Sequence of chain 1.B:
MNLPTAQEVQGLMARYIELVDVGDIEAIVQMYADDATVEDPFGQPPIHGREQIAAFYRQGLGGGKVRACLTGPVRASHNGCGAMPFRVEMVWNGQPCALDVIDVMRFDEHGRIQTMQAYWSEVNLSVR

Binding-site contacts:
Ligand atom C2 contacts residue PHE86 of chain 1.B at 3.7 Å (hydrophobic).
Ligand atom C24 contacts residue LEU99 of chain 1.B at 3.9 Å (hydrophobic).
Ligand atom C1 contacts residue TYR16 of chain 1.B at 3.3 Å (hydrophobic).
Ligand atom O26 contacts residue MET90 of chain 1.B at 3.2 Å (h-bond).
Ligand atom C19 contacts residue VAL88 of chain 1.B at 3.9 Å (hydrophobic).
Ligand atom C5 contacts residue VAL20 of chain 1.B at 4.1 Å (hydrophobic).
Ligand atom C18 contacts residue VAL88 of chain 1.B at 3.9 Å (hydrophobic).
Ligand atom C1 contacts residue PHE86 of chain 1.B at 3.7 Å (hydrophobic).
Ligand atom C18 contacts residue VAL66 of chain 1.B at 4.2 Å (hydrophobic).
Ligand atom C6 contacts residue VAL20 of chain 1.B at 4.2 Å (hydrophobic).
Ligand atom O1 contacts residue MET116 of chain 1.B at 3.5 Å.
Ligand atom C3 contacts residue ASP40 of chain 1.B at 3.5 Å.
Ligand atom C4 contacts residue ASP40 of chain 1.B at 4.2 Å.
Ligand atom C4 contacts residue VAL88 of chain 1.B at 4.3 Å (hydrophobic).
Ligand atom C2 contacts residue ALA118 of chain 1.B at 4.3 Å (hydrophobic).
Ligand atom O1 contacts residue PHE86 of chain 1.B at 3.7 Å.
Ligand atom C18 contacts residue GLY60 of chain 1.B at 4.2 Å.
Ligand atom C10 contacts residue TRP120 of chain 1.B at 3.6 Å (hydrophobic).
Ligand atom O1 contacts residue ASP103 of chain 1.B at 2.5 Å (salt-bridge).
Ligand atom C12 contacts residue LEU99 of chain 1.B at 4.1 Å (hydrophobic).
Ligand atom C11 contacts residue LEU99 of chain 1.B at 3.7 Å (hydrophobic).
Ligand atom C2 contacts residue VAL101 of chain 1.B at 4.3 Å (hydrophobic).
Ligand atom C6 contacts residue TYR16 of chain 1.B at 3.3 Å (hydrophobic).
Ligand atom C2 contacts residue ASP103 of chain 1.B at 3.8 Å.
Ligand atom C1 contacts residue ASP103 of chain 1.B at 3.6 Å.
Ligand atom C24 contacts residue TRP120 of chain 1.B at 3.8 Å (hydrophobic).
Ligand atom O1 contacts residue TYR16 of chain 1.B at 2.5 Å (h-bond).
Ligand atom C2 contacts residue ASP40 of chain 1.B at 3.4 Å.
Ligand atom C10 contacts residue ASP40 of chain 1.B at 3.5 Å.
Ligand atom C10 contacts residue VAL101 of chain 1.B at 4.2 Å (hydrophobic).
Ligand atom C11 contacts residue TRP120 of chain 1.B at 3.6 Å (hydrophobic).
Ligand atom C17 contacts residue MET90 of chain 1.B at 4.3 Å (hydrophobic).
Ligand atom C27 contacts residue GLY60 of chain 1.B at 4.0 Å.
Ligand atom C11 contacts residue ASP40 of chain 1.B at 4.0 Å.
Ligand atom C18 contacts residue MET90 of chain 1.B at 4.2 Å (hydrophobic).
Ligand atom C19 contacts residue LEU61 of chain 1.B at 4.1 Å (hydrophobic).
Ligand atom C16 contacts residue LEU99 of chain 1.B at 3.9 Å (hydrophobic).
Ligand atom C1 contacts residue ASP40 of chain 1.B at 4.0 Å.
Ligand atom C26 contacts residue MET90 of chain 1.B at 3.6 Å (hydrophobic).
Ligand atom C1 contacts residue MET116 of chain 1.B at 4.1 Å (hydrophobic).

This small molecule binds to this protein.
Small molecule (SMILES): C[C@]12CCc3c(ccc4cc(O)ccc34)[C@@H]1CCC2=O